Binding-site contacts:
Ligand atom C8 contacts residue LYS96 of chain 1.B at 3.5 Å.
Ligand atom C7 contacts residue THR97 of chain 1.B at 4.2 Å.
Ligand atom C1 contacts residue LYS96 of chain 1.B at 3.9 Å.
Ligand atom C8 contacts residue LEU93 of chain 1.B at 3.7 Å (hydrophobic).
Ligand atom O7 contacts residue THR97 of chain 1.B at 4.2 Å.
Ligand atom C7 contacts residue ASN100 of chain 1.B at 3.5 Å.
Ligand atom O5 contacts residue ASN100 of chain 1.B at 2.2 Å (h-bond).
Ligand atom O7 contacts residue ASN100 of chain 1.B at 3.2 Å (h-bond).
Ligand atom C4 contacts residue ASN100 of chain 1.B at 4.2 Å.
Ligand atom N2 contacts residue ASN100 of chain 1.B at 3.2 Å (h-bond).
Ligand atom C6 contacts residue ASN100 of chain 1.B at 4.5 Å.
Ligand atom O6 contacts residue LEU107 of chain 1.B at 3.6 Å.
Ligand atom C3 contacts residue LYS96 of chain 1.B at 4.4 Å.
Ligand atom C5 contacts residue ASN100 of chain 1.B at 3.5 Å.
Ligand atom N2 contacts residue LYS96 of chain 1.B at 3.7 Å.
Ligand atom C2 contacts residue LYS96 of chain 1.B at 4.1 Å.
Ligand atom C7 contacts residue LYS96 of chain 1.B at 4.0 Å.
Ligand atom C2 contacts residue ASN100 of chain 1.B at 2.5 Å.
Ligand atom C1 contacts residue ASN100 of chain 1.B at 1.4 Å.
Ligand atom C3 contacts residue ASN100 of chain 1.B at 3.9 Å.
Ligand atom C8 contacts residue THR97 of chain 1.B at 3.4 Å.

The protein below binds the small molecule below.
Small molecule (SMILES): CC(=O)N[C@H]1[C@H](O[C@H]2[C@H](O)[C@@H](NC(C)=O)CO[C@@H]2CO)O[C@H](CO)[C@@H](O)[C@@H]1O

Sequence of chain 1.B:
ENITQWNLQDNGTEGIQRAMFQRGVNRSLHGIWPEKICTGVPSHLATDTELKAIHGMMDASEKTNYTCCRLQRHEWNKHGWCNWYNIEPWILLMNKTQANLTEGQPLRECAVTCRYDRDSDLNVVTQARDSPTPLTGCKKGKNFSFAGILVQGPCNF